Binding-site contacts:
Ligand atom O6 contacts residue VAL244 of chain 2.A at 3.2 Å.
Ligand atom O6 contacts residue GLU200 of chain 2.A at 3.3 Å (salt-bridge).
Ligand atom C6 contacts residue VAL216 of chain 2.A at 3.8 Å (hydrophobic).
Ligand atom C4 contacts residue VAL216 of chain 2.A at 3.8 Å (hydrophobic).
Ligand atom O2' contacts residue GLY217 of chain 2.A at 3.8 Å.
Ligand atom O3' contacts residue TYR87 of chain 2.A at 3.0 Å (h-bond).
Ligand atom N1 contacts residue VAL216 of chain 2.A at 3.3 Å.
Ligand atom C6 contacts residue GLU200 of chain 2.A at 3.3 Å.
Ligand atom C1' contacts residue ALA115 of chain 2.A at 3.0 Å (hydrophobic).
Ligand atom O2' contacts residue ALA115 of chain 2.A at 3.4 Å (h-bond).
Ligand atom O6 contacts residue GLY117 of chain 2.A at 3.8 Å.
Ligand atom N1 contacts residue GLU200 of chain 2.A at 2.5 Å (salt-bridge).
Ligand atom C2' contacts residue SO41 of chain 2.D at 3.7 Å.
Ligand atom C5 contacts residue PHE199 of chain 2.A at 3.4 Å (hydrophobic).
Ligand atom C5' contacts residue HIS256 of chain 2.A at 3.4 Å.
Ligand atom C5 contacts residue ASN242 of chain 2.A at 3.7 Å.
Ligand atom N1 contacts residue PHE199 of chain 2.A at 3.5 Å.
Ligand atom C8 contacts residue THR241 of chain 2.A at 3.3 Å.
Ligand atom C6 contacts residue ASN242 of chain 2.A at 3.7 Å.
Ligand atom C2 contacts residue MET218 of chain 2.A at 3.5 Å (hydrophobic).
Ligand atom C5 contacts residue GLY117 of chain 2.A at 3.7 Å.
Ligand atom N3 contacts residue VAL216 of chain 2.A at 3.7 Å.
Ligand atom N7 contacts residue GLY117 of chain 2.A at 3.6 Å (h-bond).
Ligand atom O5' contacts residue HIS256 of chain 2.A at 2.9 Å.
Ligand atom C2 contacts residue GLU200 of chain 2.A at 3.1 Å.
Ligand atom O3' contacts residue SO41 of chain 2.D at 3.0 Å (h-bond).
Ligand atom N3 contacts residue MET218 of chain 2.A at 3.4 Å.
Ligand atom C2 contacts residue VAL216 of chain 2.A at 3.7 Å (hydrophobic).
Ligand atom O6 contacts residue ASN242 of chain 2.A at 2.9 Å (h-bond).
Ligand atom O2' contacts residue SO41 of chain 2.D at 2.6 Å (h-bond).
Ligand atom O2' contacts residue MET218 of chain 2.A at 3.0 Å (h-bond).
Ligand atom C6 contacts residue PHE199 of chain 2.A at 3.5 Å (hydrophobic).
Ligand atom O3' contacts residue HIS85 of chain 2.A at 3.5 Å (h-bond).
Ligand atom N9 contacts residue ALA115 of chain 2.A at 3.7 Å.
Ligand atom N7 contacts residue PHE199 of chain 2.A at 3.8 Å.
Ligand atom N7 contacts residue THR241 of chain 2.A at 3.7 Å.
Ligand atom C8 contacts residue ASN242 of chain 2.A at 3.3 Å.
Ligand atom C5' contacts residue PHE158 of chain 1.A at 3.7 Å (hydrophobic).
Ligand atom C4 contacts residue PHE199 of chain 2.A at 3.5 Å (hydrophobic).
Ligand atom N7 contacts residue ASN242 of chain 2.A at 2.6 Å (h-bond).

Sequence of chain 1.A:
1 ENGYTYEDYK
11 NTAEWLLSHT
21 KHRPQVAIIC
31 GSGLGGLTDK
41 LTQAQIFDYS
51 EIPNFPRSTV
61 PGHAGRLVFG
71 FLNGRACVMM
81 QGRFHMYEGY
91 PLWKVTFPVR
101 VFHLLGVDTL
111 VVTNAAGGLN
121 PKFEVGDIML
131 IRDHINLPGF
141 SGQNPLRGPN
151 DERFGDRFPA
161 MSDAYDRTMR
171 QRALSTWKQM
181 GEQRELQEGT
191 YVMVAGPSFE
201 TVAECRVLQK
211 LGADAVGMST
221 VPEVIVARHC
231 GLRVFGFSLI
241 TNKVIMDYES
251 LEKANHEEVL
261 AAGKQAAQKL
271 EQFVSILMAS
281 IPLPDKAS

Sequence of chain 2.A:
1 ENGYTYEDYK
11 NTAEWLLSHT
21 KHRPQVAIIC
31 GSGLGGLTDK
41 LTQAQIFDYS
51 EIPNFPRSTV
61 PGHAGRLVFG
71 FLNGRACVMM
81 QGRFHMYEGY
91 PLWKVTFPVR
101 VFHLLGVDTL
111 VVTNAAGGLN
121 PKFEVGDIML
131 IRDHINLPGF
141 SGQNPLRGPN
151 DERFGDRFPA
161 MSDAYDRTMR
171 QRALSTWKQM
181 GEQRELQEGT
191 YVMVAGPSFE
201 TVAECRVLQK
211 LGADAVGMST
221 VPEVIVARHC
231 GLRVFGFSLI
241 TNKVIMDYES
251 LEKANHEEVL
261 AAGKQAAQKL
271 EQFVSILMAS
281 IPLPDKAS

This protein binds this small molecule.
Small molecule (SMILES): O=c1[nH]cnc2c1ncn2[C@@H]1O[C@H](CO)[C@@H](O)[C@H]1O